Binding-site contacts:
Ligand atom C6 contacts residue PHE187 of chain 1.D at 4.1 Å (hydrophobic).
Ligand atom C6 contacts residue PHE321 of chain 1.D at 4.3 Å (hydrophobic).
Ligand atom C8 contacts residue GLU383 of chain 1.D at 3.2 Å.
Ligand atom O7 contacts residue ASN317 of chain 1.D at 3.6 Å (h-bond).
Ligand atom C7 contacts residue ASN317 of chain 1.D at 3.4 Å.
Ligand atom C3 contacts residue PHE187 of chain 1.D at 4.1 Å (hydrophobic).
Ligand atom C6 contacts residue GLU383 of chain 1.D at 3.4 Å.
Ligand atom C7 contacts residue TRP641 of chain 1.B at 4.1 Å (hydrophobic).
Ligand atom C1 contacts residue ASN317 of chain 1.D at 1.4 Å.
Ligand atom C8 contacts residue TRP641 of chain 1.B at 4.0 Å (hydrophobic).
Ligand atom O6 contacts residue GLU383 of chain 1.D at 3.0 Å (salt-bridge).
Ligand atom C1 contacts residue PHE187 of chain 1.D at 4.0 Å (hydrophobic).
Ligand atom C8 contacts residue ILE384 of chain 1.D at 4.1 Å (hydrophobic).
Ligand atom C4 contacts residue PHE187 of chain 1.D at 4.2 Å (hydrophobic).
Ligand atom C4 contacts residue ASN317 of chain 1.D at 4.2 Å.
Ligand atom C8 contacts residue LYS385 of chain 1.D at 4.4 Å.
Ligand atom C5 contacts residue ASN317 of chain 1.D at 3.7 Å.
Ligand atom O5 contacts residue ASN317 of chain 1.D at 2.4 Å (h-bond).
Ligand atom N2 contacts residue PHE187 of chain 1.D at 4.4 Å.
Ligand atom C5 contacts residue PHE187 of chain 1.D at 3.7 Å (hydrophobic).
Ligand atom C2 contacts residue ASN317 of chain 1.D at 2.5 Å.
Ligand atom C8 contacts residue ASN317 of chain 1.D at 4.5 Å.
Ligand atom O6 contacts residue PHE187 of chain 1.D at 3.9 Å.
Ligand atom O7 contacts residue PHE187 of chain 1.D at 3.5 Å.
Ligand atom C7 contacts residue PHE187 of chain 1.D at 3.7 Å (hydrophobic).
Ligand atom C1 contacts residue PHE321 of chain 1.D at 4.4 Å (hydrophobic).
Ligand atom O6 contacts residue PHE321 of chain 1.D at 3.1 Å.
Ligand atom N2 contacts residue ASN317 of chain 1.D at 2.9 Å (h-bond).
Ligand atom C8 contacts residue PHE187 of chain 1.D at 3.6 Å (hydrophobic).
Ligand atom O5 contacts residue PHE321 of chain 1.D at 3.6 Å.
Ligand atom O4 contacts residue PHE187 of chain 1.D at 3.8 Å.
Ligand atom C3 contacts residue ASN317 of chain 1.D at 3.8 Å.
Ligand atom O5 contacts residue PHE187 of chain 1.D at 4.3 Å.
Ligand atom O7 contacts residue TRP641 of chain 1.B at 3.9 Å.

Sequence of chain 1.B:
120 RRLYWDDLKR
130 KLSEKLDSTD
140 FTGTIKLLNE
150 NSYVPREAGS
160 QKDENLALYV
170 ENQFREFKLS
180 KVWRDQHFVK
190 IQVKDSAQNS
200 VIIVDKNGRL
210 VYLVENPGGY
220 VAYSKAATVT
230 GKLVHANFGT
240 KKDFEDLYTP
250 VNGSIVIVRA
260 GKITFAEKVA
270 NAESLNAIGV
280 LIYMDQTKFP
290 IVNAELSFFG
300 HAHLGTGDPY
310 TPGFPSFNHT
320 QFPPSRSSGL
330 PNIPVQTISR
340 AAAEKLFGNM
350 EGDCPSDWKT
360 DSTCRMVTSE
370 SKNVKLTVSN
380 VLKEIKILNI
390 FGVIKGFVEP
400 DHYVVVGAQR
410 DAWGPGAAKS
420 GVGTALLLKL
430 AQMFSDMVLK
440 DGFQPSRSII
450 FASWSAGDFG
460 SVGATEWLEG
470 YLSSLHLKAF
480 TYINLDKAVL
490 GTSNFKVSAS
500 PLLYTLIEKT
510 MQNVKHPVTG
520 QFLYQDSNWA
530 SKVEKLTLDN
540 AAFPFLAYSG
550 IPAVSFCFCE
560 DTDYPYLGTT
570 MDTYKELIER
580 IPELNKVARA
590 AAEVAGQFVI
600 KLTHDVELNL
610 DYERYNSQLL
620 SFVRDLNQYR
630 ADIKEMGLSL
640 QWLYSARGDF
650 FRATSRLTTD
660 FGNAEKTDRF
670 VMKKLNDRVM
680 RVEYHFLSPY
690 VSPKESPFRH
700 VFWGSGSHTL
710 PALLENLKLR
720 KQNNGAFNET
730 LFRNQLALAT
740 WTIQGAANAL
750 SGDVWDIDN

This small molecule binds to this protein.
Small molecule (SMILES): CC(=O)N[C@H]1[C@H](O[C@H]2[C@H](O)[C@@H](NC(C)=O)CO[C@@H]2CO)O[C@H](CO)[C@@H](O)[C@@H]1O

Sequence of chain 1.D:
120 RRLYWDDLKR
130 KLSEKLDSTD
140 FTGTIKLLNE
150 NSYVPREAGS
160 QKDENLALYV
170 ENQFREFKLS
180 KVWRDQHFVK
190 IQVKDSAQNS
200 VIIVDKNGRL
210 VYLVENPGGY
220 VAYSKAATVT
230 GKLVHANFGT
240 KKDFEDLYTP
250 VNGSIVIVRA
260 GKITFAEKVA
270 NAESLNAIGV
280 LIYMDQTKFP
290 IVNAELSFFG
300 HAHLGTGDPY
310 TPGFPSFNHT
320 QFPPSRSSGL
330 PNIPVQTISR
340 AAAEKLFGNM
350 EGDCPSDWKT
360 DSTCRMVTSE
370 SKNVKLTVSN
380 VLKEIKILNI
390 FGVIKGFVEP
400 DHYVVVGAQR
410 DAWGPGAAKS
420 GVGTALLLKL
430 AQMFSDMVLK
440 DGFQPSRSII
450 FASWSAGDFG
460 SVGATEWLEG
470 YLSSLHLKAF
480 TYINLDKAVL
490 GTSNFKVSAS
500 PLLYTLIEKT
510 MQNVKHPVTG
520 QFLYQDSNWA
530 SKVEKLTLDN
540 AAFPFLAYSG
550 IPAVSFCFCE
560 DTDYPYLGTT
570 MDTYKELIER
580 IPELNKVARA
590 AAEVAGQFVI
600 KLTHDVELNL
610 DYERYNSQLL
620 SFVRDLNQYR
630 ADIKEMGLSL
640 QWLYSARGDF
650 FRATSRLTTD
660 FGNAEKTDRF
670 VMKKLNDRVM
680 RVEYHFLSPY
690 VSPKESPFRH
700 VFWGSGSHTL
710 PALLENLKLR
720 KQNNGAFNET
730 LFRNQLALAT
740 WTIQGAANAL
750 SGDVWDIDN